Sequence of chain 1.A:
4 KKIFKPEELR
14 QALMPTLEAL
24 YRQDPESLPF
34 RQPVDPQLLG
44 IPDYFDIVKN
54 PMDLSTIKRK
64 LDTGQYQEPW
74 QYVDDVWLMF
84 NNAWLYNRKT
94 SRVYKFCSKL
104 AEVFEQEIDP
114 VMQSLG

This small molecule binds to this protein.
Small molecule (SMILES): CCc1c(C(=O)NCc2cccc(Cl)c2)[nH]c(C)c1C(C)=O

Binding-site contacts:
Ligand atom C1 contacts residue VAL96 of chain 1.A at 4.0 Å (hydrophobic).
Ligand atom C14 contacts residue PRO32 of chain 1.A at 3.6 Å (hydrophobic).
Ligand atom O contacts residue ASN90 of chain 1.A at 2.8 Å (h-bond).
Ligand atom C6 contacts residue ILE44 of chain 1.A at 4.0 Å (hydrophobic).
Ligand atom C16 contacts residue ARG95 of chain 1.A at 3.9 Å.
Ligand atom O1 contacts residue PRO32 of chain 1.A at 3.3 Å.
Ligand atom C3 contacts residue ASN90 of chain 1.A at 3.5 Å.
Ligand atom C1 contacts residue PRO32 of chain 1.A at 3.4 Å (hydrophobic).
Ligand atom C4 contacts residue TYR47 of chain 1.A at 3.5 Å (hydrophobic).
Ligand atom O contacts residue VAL96 of chain 1.A at 3.7 Å.
Ligand atom C15 contacts residue ARG95 of chain 1.A at 3.8 Å.
Ligand atom C9 contacts residue PRO32 of chain 1.A at 3.7 Å (hydrophobic).
Ligand atom C8 contacts residue LEU42 of chain 1.A at 4.0 Å (hydrophobic).
Ligand atom C contacts residue PRO32 of chain 1.A at 3.5 Å (hydrophobic).
Ligand atom C contacts residue VAL37 of chain 1.A at 3.5 Å (hydrophobic).
Ligand atom CL contacts residue PRO32 of chain 1.A at 3.4 Å.
Ligand atom CL contacts residue VAL96 of chain 1.A at 4.0 Å.
Ligand atom C7 contacts residue ASN90 of chain 1.A at 3.8 Å.
Ligand atom C7 contacts residue VAL96 of chain 1.A at 3.7 Å (hydrophobic).
Ligand atom C8 contacts residue PRO32 of chain 1.A at 3.9 Å (hydrophobic).
Ligand atom C2 contacts residue VAL96 of chain 1.A at 3.9 Å (hydrophobic).
Ligand atom CL contacts residue ARG95 of chain 1.A at 3.5 Å.
Ligand atom C4 contacts residue ASN90 of chain 1.A at 3.5 Å.
Ligand atom C2 contacts residue VAL37 of chain 1.A at 3.9 Å (hydrophobic).
Ligand atom C3 contacts residue VAL96 of chain 1.A at 4.0 Å (hydrophobic).
Ligand atom C6 contacts residue LEU42 of chain 1.A at 4.0 Å (hydrophobic).
Ligand atom N1 contacts residue LEU42 of chain 1.A at 3.5 Å.
Ligand atom N contacts residue PRO32 of chain 1.A at 2.8 Å (h-bond).
Ligand atom C5 contacts residue VAL96 of chain 1.A at 3.9 Å (hydrophobic).
Ligand atom C1 contacts residue PHE33 of chain 1.A at 4.0 Å (hydrophobic).
Ligand atom CL contacts residue PHE99 of chain 1.A at 3.6 Å.
Ligand atom C10 contacts residue LEU42 of chain 1.A at 3.5 Å (hydrophobic).
Ligand atom C1 contacts residue VAL37 of chain 1.A at 3.5 Å (hydrophobic).
Ligand atom C9 contacts residue LEU42 of chain 1.A at 4.0 Å (hydrophobic).
Ligand atom C15 contacts residue PRO32 of chain 1.A at 3.3 Å (hydrophobic).
Ligand atom C contacts residue VAL96 of chain 1.A at 3.9 Å (hydrophobic).
Ligand atom C16 contacts residue PRO32 of chain 1.A at 3.8 Å (hydrophobic).
Ligand atom C4 contacts residue TYR89 of chain 1.A at 3.4 Å (hydrophobic).
Ligand atom C4 contacts residue ILE44 of chain 1.A at 3.7 Å (hydrophobic).
Ligand atom C8 contacts residue VAL96 of chain 1.A at 3.9 Å (hydrophobic).